This small molecule binds to this protein.
Small molecule (SMILES): CC(=O)N[C@H]1[C@H](O[C@H]2[C@H](O)[C@@H](NC(C)=O)CO[C@@H]2CO)O[C@H](CO)[C@@H](O[C@@H]2O[C@H](CO)[C@@H](O)[C@H](O)[C@@H]2O)[C@@H]1O

Binding-site contacts:
Ligand atom O5 contacts residue ASN138 of chain 1.B at 2.5 Å (h-bond).
Ligand atom O6 contacts residue ASN141 of chain 1.B at 4.2 Å.
Ligand atom O5 contacts residue ASN141 of chain 1.B at 4.3 Å.
Ligand atom C8 contacts residue ASN138 of chain 1.B at 4.4 Å.
Ligand atom C7 contacts residue ASN138 of chain 1.B at 3.4 Å.
Ligand atom O7 contacts residue ASN138 of chain 1.B at 3.6 Å.
Ligand atom C8 contacts residue THR169 of chain 1.B at 4.0 Å.
Ligand atom C5 contacts residue ASN138 of chain 1.B at 3.7 Å.
Ligand atom C3 contacts residue ASN138 of chain 1.B at 3.6 Å.
Ligand atom N2 contacts residue ASN138 of chain 1.B at 2.7 Å (h-bond).
Ligand atom C2 contacts residue ASN138 of chain 1.B at 2.3 Å.
Ligand atom C4 contacts residue ASN138 of chain 1.B at 4.2 Å.
Ligand atom C1 contacts residue ASN138 of chain 1.B at 1.4 Å.

Sequence of chain 1.B:
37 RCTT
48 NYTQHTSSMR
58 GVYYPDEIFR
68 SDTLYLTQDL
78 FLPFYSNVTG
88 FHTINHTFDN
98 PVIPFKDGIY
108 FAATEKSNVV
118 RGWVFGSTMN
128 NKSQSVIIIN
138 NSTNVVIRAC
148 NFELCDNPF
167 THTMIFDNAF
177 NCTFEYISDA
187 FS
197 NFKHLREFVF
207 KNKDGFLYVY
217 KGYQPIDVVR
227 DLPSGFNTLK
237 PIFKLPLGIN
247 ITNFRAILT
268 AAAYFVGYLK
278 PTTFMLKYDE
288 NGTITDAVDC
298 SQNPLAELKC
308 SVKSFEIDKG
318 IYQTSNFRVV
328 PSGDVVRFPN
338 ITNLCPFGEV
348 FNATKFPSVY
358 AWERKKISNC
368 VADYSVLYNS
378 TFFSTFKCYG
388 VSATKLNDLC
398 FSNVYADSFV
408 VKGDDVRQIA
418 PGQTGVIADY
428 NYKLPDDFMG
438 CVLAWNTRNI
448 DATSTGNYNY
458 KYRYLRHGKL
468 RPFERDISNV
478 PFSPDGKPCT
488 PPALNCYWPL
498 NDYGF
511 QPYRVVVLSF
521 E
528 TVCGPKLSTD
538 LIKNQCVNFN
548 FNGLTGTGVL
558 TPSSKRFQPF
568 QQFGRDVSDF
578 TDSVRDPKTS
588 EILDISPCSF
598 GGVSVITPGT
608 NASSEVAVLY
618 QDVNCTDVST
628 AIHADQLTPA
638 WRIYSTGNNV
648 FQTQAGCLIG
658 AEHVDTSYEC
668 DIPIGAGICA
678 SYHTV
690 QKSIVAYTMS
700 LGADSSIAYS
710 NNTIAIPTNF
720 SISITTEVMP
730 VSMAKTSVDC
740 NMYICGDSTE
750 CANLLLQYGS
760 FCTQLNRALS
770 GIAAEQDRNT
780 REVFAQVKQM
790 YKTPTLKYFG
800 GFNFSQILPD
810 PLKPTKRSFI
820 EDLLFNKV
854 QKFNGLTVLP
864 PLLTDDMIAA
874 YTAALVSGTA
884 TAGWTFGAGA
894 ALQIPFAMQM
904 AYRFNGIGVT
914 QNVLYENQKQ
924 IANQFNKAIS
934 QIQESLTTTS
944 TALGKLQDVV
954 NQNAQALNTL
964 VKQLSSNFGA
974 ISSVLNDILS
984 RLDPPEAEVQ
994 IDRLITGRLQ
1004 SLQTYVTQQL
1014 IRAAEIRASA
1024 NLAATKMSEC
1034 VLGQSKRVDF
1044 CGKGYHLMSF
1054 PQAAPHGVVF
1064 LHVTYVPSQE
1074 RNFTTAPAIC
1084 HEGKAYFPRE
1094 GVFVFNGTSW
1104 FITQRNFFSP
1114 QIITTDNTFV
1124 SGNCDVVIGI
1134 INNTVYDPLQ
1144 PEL